Sequence of chain 3.A:
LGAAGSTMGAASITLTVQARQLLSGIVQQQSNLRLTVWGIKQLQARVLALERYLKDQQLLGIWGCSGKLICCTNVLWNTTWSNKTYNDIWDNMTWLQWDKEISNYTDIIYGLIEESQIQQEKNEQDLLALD

This protein binds this small molecule.
Small molecule (SMILES): CC(=O)N[C@@H]1[C@@H](O)[C@H](O)[C@@H](CO)O[C@H]1O

Binding-site contacts:
Ligand atom N2 contacts residue ASN114 of chain 3.A at 3.0 Å (h-bond).
Ligand atom C4 contacts residue ASN114 of chain 3.A at 4.3 Å.
Ligand atom O7 contacts residue ASN114 of chain 3.A at 3.0 Å (h-bond).
Ligand atom C7 contacts residue ASP110 of chain 3.A at 4.1 Å.
Ligand atom O7 contacts residue ASP110 of chain 3.A at 3.1 Å (salt-bridge).
Ligand atom C5 contacts residue ASN114 of chain 3.A at 3.8 Å.
Ligand atom C2 contacts residue ASN114 of chain 3.A at 2.5 Å.
Ligand atom C1 contacts residue ASN114 of chain 3.A at 1.4 Å.
Ligand atom C8 contacts residue ASN114 of chain 3.A at 4.1 Å.
Ligand atom C3 contacts residue ASN114 of chain 3.A at 3.9 Å.
Ligand atom O5 contacts residue ASN114 of chain 3.A at 2.5 Å (h-bond).
Ligand atom C7 contacts residue ASN114 of chain 3.A at 3.2 Å.